Sequence of chain 3.A:
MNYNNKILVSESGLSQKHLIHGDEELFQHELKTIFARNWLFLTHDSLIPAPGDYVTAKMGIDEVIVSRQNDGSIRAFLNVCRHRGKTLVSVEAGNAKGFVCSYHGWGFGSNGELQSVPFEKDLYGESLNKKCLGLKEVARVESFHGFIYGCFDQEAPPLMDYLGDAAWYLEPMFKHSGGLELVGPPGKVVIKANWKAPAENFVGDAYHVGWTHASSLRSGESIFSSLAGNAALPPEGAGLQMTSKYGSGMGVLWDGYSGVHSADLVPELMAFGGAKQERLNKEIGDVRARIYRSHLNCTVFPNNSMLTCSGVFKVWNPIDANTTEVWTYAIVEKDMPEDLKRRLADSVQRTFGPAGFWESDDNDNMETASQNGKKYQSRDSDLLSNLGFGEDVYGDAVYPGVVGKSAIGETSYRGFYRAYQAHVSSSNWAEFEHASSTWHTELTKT

A protein and the small-molecule ligand that binds it are described below.
Small molecule (SMILES): NC(=O)c1ccccc1

Binding-site contacts:
Ligand atom O08 contacts residue PHE202 of chain 3.A at 4.3 Å.
Ligand atom C01 contacts residue HIS295 of chain 3.A at 4.3 Å.
Ligand atom O08 contacts residue LEU307 of chain 3.A at 4.1 Å.
Ligand atom C03 contacts residue PHE224 of chain 3.A at 4.1 Å (hydrophobic).
Ligand atom C01 contacts residue VAL209 of chain 3.A at 4.3 Å (hydrophobic).
Ligand atom C07 contacts residue ASP205 of chain 3.A at 4.2 Å.
Ligand atom O08 contacts residue HIS208 of chain 3.A at 4.2 Å.
Ligand atom C03 contacts residue VAL209 of chain 3.A at 4.4 Å (hydrophobic).
Ligand atom N09 contacts residue PHE202 of chain 3.A at 4.0 Å.
Ligand atom N09 contacts residue HIS208 of chain 3.A at 3.6 Å.
Ligand atom N09 contacts residue ASN297 of chain 3.A at 4.1 Å.
Ligand atom C06 contacts residue ASN297 of chain 3.A at 4.1 Å.
Ligand atom C04 contacts residue VAL209 of chain 3.A at 4.2 Å (hydrophobic).
Ligand atom C06 contacts residue LEU307 of chain 3.A at 4.2 Å (hydrophobic).
Ligand atom C07 contacts residue HIS208 of chain 3.A at 3.9 Å.
Ligand atom C05 contacts residue VAL209 of chain 3.A at 4.0 Å (hydrophobic).
Ligand atom N09 contacts residue ASP205 of chain 3.A at 3.3 Å (salt-bridge).
Ligand atom C04 contacts residue ASN297 of chain 3.A at 3.8 Å.
Ligand atom C07 contacts residue ASN201 of chain 3.A at 4.1 Å.
Ligand atom N09 contacts residue ASN201 of chain 3.A at 3.2 Å (h-bond).
Ligand atom C02 contacts residue PHE224 of chain 3.A at 4.2 Å (hydrophobic).
Ligand atom C07 contacts residue ASN297 of chain 3.A at 4.4 Å.
Ligand atom C02 contacts residue HIS295 of chain 3.A at 3.6 Å.
Ligand atom C06 contacts residue VAL209 of chain 3.A at 4.1 Å (hydrophobic).
Ligand atom C02 contacts residue VAL209 of chain 3.A at 4.4 Å (hydrophobic).
Ligand atom C05 contacts residue ASN297 of chain 3.A at 3.6 Å.
Ligand atom C06 contacts residue ASP205 of chain 3.A at 4.4 Å.
Ligand atom C03 contacts residue HIS295 of chain 3.A at 3.7 Å.
Ligand atom C01 contacts residue LEU307 of chain 3.A at 4.2 Å (hydrophobic).
Ligand atom C07 contacts residue LEU307 of chain 3.A at 4.2 Å (hydrophobic).
Ligand atom C04 contacts residue HIS295 of chain 3.A at 4.5 Å.
Ligand atom O08 contacts residue ASN201 of chain 3.A at 3.9 Å.
Ligand atom C05 contacts residue ASP205 of chain 3.A at 3.9 Å.